This small molecule binds to this protein.
Small molecule (SMILES): CC(=O)N[C@H]1[C@H](O[C@H]2[C@H](O)[C@@H](NC(C)=O)CO[C@@H]2CO)O[C@H](CO)[C@@H](O)[C@@H]1O

Sequence of chain 1.C:
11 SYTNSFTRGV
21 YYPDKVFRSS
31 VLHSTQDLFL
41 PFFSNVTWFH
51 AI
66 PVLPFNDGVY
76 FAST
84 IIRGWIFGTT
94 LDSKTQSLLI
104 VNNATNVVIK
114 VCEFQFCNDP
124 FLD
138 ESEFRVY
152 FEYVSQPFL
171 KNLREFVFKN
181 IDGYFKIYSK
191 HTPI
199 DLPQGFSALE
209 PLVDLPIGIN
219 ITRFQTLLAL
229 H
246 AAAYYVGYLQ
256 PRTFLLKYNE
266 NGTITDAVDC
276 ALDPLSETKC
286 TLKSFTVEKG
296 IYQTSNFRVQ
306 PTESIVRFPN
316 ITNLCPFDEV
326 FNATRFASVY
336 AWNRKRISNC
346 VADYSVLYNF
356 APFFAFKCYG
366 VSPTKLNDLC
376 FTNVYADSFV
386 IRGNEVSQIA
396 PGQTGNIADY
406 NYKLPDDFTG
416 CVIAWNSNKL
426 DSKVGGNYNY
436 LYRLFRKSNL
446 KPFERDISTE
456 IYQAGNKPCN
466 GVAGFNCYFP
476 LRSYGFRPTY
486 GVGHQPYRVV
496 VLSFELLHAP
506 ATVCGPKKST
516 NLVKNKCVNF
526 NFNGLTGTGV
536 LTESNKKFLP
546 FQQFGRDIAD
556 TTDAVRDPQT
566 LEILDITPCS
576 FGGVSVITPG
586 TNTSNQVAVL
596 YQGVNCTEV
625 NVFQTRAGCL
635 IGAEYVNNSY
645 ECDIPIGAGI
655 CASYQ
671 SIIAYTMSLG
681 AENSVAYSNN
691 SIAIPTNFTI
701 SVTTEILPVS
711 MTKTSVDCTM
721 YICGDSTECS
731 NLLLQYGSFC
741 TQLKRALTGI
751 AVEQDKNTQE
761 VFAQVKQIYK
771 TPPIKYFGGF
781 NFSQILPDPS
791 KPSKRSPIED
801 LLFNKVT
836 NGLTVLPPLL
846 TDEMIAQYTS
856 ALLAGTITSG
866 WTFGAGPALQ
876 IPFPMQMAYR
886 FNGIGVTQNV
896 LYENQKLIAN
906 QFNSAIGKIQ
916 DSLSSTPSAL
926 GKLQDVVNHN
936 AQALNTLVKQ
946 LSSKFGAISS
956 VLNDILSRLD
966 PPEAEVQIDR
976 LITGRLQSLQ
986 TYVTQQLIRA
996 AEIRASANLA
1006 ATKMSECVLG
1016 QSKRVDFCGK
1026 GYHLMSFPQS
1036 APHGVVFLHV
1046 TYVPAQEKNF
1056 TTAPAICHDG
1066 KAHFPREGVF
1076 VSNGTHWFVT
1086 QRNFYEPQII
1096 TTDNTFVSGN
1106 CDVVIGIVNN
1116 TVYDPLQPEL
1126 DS

Binding-site contacts:
Ligand atom O5 contacts residue ASN781 of chain 1.C at 2.4 Å (h-bond).
Ligand atom C8 contacts residue ASN781 of chain 1.C at 3.9 Å.
Ligand atom C5 contacts residue ASN781 of chain 1.C at 3.7 Å.
Ligand atom C2 contacts residue SER783 of chain 1.C at 3.9 Å.
Ligand atom C5 contacts residue GLN784 of chain 1.C at 3.6 Å.
Ligand atom C6 contacts residue GLN784 of chain 1.C at 3.4 Å.
Ligand atom O5 contacts residue SER783 of chain 1.C at 4.2 Å.
Ligand atom N2 contacts residue ASN781 of chain 1.C at 2.9 Å (h-bond).
Ligand atom C3 contacts residue ASN781 of chain 1.C at 3.8 Å.
Ligand atom C3 contacts residue SER783 of chain 1.C at 4.0 Å.
Ligand atom C7 contacts residue ASN781 of chain 1.C at 3.3 Å.
Ligand atom O5 contacts residue GLN784 of chain 1.C at 3.9 Å.
Ligand atom C1 contacts residue SER783 of chain 1.C at 3.4 Å.
Ligand atom C2 contacts residue ASN781 of chain 1.C at 2.5 Å.
Ligand atom N2 contacts residue SER783 of chain 1.C at 3.8 Å.
Ligand atom C1 contacts residue ASN781 of chain 1.C at 1.4 Å.
Ligand atom C5 contacts residue SER783 of chain 1.C at 4.1 Å.
Ligand atom O7 contacts residue ASN781 of chain 1.C at 3.4 Å (h-bond).
Ligand atom C4 contacts residue ASN781 of chain 1.C at 4.2 Å.